This small molecule binds to this protein.
Small molecule (SMILES): CC(=O)N[C@H]1[C@H](O[C@H]2[C@H](O)[C@@H](NC(C)=O)CO[C@@H]2CO)O[C@H](CO)[C@@H](O[C@@H]2O[C@H](CO)[C@@H](O)[C@H](O)[C@@H]2O)[C@@H]1O

Sequence of chain 1.A:
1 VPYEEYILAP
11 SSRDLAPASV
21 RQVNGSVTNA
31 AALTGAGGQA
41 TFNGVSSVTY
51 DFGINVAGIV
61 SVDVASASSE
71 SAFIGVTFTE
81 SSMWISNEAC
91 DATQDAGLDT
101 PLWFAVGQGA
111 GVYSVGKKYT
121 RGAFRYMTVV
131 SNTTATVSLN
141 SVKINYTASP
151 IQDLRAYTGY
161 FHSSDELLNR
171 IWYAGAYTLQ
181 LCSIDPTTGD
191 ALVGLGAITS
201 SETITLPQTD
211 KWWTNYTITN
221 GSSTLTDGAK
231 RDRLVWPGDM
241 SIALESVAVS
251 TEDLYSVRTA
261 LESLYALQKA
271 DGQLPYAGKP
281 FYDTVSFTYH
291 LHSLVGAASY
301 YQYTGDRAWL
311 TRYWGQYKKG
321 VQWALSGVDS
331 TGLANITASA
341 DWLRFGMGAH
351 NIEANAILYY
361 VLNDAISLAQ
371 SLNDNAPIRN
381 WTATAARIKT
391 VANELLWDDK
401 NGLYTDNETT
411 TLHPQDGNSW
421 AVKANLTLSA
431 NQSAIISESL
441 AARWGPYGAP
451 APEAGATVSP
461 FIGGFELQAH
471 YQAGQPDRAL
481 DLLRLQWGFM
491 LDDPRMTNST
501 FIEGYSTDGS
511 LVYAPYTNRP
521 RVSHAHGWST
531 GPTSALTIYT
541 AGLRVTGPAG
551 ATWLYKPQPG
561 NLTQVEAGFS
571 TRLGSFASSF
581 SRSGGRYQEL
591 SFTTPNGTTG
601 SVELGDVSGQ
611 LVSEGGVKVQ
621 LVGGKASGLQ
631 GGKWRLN

Binding-site contacts:
Ligand atom O5 contacts residue ASN561 of chain 1.A at 2.4 Å (h-bond).
Ligand atom C3 contacts residue ASN561 of chain 1.A at 3.8 Å.
Ligand atom C6 contacts residue ASN561 of chain 1.A at 4.4 Å.
Ligand atom N2 contacts residue ASN561 of chain 1.A at 2.9 Å (h-bond).
Ligand atom O7 contacts residue ASN561 of chain 1.A at 3.0 Å (h-bond).
Ligand atom C8 contacts residue ASP481 of chain 1.A at 3.3 Å.
Ligand atom C2 contacts residue ASN561 of chain 1.A at 2.5 Å.
Ligand atom C2 contacts residue ASP477 of chain 1.A at 4.3 Å.
Ligand atom C8 contacts residue ASN561 of chain 1.A at 4.4 Å.
Ligand atom C5 contacts residue ASN561 of chain 1.A at 3.7 Å.
Ligand atom N2 contacts residue ASP477 of chain 1.A at 3.7 Å.
Ligand atom C7 contacts residue ASP477 of chain 1.A at 4.0 Å.
Ligand atom C4 contacts residue ASN561 of chain 1.A at 4.2 Å.
Ligand atom C8 contacts residue ASP477 of chain 1.A at 3.5 Å.
Ligand atom C7 contacts residue ASN561 of chain 1.A at 3.2 Å.
Ligand atom C1 contacts residue ASN561 of chain 1.A at 1.4 Å.
Ligand atom C1 contacts residue ASP477 of chain 1.A at 3.6 Å.